Binding-site contacts:
Ligand atom C4 contacts residue ASN122 of chain 1.C at 4.3 Å.
Ligand atom C8 contacts residue PHE121 of chain 1.C at 3.7 Å (hydrophobic).
Ligand atom C8 contacts residue LYS133 of chain 1.C at 4.3 Å.
Ligand atom C1 contacts residue ASN122 of chain 1.C at 1.5 Å.
Ligand atom C3 contacts residue ASN122 of chain 1.C at 3.9 Å.
Ligand atom C8 contacts residue GLN100 of chain 1.C at 3.7 Å.
Ligand atom C2 contacts residue ASN122 of chain 1.C at 2.6 Å.
Ligand atom N2 contacts residue ASN122 of chain 1.C at 3.0 Å (h-bond).
Ligand atom O5 contacts residue ASN122 of chain 1.C at 2.3 Å (h-bond).
Ligand atom C5 contacts residue ASN122 of chain 1.C at 3.7 Å.
Ligand atom C7 contacts residue ASN122 of chain 1.C at 3.7 Å.
Ligand atom O6 contacts residue LYS131 of chain 1.C at 4.3 Å.
Ligand atom O7 contacts residue ASN122 of chain 1.C at 3.9 Å.
Ligand atom C7 contacts residue LYS133 of chain 1.C at 4.2 Å.
Ligand atom C8 contacts residue SER120 of chain 1.C at 3.4 Å.
Ligand atom O7 contacts residue LYS133 of chain 1.C at 3.4 Å.

Sequence of chain 1.C:
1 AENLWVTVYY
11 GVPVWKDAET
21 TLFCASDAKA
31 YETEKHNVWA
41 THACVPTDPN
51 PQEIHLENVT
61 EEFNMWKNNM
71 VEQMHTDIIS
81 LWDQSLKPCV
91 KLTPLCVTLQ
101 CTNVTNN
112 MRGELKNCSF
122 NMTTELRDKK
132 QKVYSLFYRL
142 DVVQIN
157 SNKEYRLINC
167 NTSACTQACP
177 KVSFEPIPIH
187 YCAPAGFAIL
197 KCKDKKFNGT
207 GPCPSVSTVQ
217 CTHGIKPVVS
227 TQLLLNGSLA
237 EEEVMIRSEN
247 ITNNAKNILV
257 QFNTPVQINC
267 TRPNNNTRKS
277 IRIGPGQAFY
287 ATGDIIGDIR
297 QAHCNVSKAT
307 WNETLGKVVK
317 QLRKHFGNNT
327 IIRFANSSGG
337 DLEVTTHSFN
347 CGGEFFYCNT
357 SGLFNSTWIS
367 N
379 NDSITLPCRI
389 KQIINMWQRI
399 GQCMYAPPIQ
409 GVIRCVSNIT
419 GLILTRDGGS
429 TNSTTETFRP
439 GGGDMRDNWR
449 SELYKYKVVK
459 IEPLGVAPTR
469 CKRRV

The protein below binds the small molecule below.
Small molecule (SMILES): CC(=O)N[C@H]1[C@H](O[C@H]2[C@H](O)[C@@H](NC(C)=O)CO[C@@H]2CO)O[C@H](CO)[C@@H](O[C@@H]2O[C@H](CO)[C@@H](O)[C@H](O)[C@@H]2O)[C@@H]1O